A protein and the small-molecule ligand that binds it are described below.
Small molecule (SMILES): Nc1nc2[nH]cnc2c(=O)[nH]1

Sequence of chain 8.D:
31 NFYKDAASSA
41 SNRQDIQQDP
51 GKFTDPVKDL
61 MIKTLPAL

Sequence of chain 8.B:
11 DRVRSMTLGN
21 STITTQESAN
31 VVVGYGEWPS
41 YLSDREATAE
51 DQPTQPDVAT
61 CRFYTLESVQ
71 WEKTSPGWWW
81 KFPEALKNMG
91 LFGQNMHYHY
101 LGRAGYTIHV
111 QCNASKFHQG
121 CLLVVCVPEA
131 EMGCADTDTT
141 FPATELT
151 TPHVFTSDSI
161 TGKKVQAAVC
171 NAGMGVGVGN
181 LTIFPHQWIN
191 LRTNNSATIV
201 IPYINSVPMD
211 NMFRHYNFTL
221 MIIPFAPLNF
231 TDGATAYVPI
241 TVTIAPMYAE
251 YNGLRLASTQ

Binding-site contacts:
Ligand atom O6 contacts residue LYS58 of chain 8.D at 4.2 Å.
Ligand atom N7 contacts residue TRP38 of chain 8.B at 3.7 Å.
Ligand atom C8 contacts residue TRP38 of chain 8.B at 4.1 Å (hydrophobic).
Ligand atom N3 contacts residue TRP38 of chain 8.B at 4.3 Å.
Ligand atom C5 contacts residue TRP38 of chain 8.B at 3.9 Å (hydrophobic).
Ligand atom C2 contacts residue TRP38 of chain 8.B at 4.2 Å (hydrophobic).
Ligand atom C6 contacts residue TRP38 of chain 8.B at 3.9 Å (hydrophobic).
Ligand atom O6 contacts residue TRP38 of chain 8.B at 3.7 Å.
Ligand atom N1 contacts residue TRP38 of chain 8.B at 4.1 Å.
Ligand atom N9 contacts residue TRP38 of chain 8.B at 4.4 Å.
Ligand atom N1 contacts residue LYS58 of chain 8.D at 4.0 Å.
Ligand atom C4 contacts residue TRP38 of chain 8.B at 4.1 Å (hydrophobic).